Sequence of chain 25.E:
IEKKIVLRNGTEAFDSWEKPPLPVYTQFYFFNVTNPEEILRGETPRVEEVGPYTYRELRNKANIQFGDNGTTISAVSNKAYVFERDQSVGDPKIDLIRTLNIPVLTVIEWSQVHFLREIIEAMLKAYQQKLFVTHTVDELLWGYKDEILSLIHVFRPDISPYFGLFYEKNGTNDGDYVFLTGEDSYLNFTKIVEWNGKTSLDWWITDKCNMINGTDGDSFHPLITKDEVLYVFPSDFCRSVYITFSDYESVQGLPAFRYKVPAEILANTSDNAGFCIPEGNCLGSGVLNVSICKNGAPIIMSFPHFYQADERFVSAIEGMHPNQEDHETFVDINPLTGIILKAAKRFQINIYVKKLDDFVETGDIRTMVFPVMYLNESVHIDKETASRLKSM

A protein and the small-molecule ligand that binds it are described below.
Small molecule (SMILES): CC(=O)N[C@H]1[C@H](O[C@H]2[C@H](O)[C@@H](NC(C)=O)CO[C@@H]2CO)O[C@H](CO)[C@@H](O)[C@@H]1O

Binding-site contacts:
Ligand atom C3 contacts residue VAL94 of chain 25.E at 4.4 Å (hydrophobic).
Ligand atom N2 contacts residue TYR93 of chain 25.E at 3.3 Å (h-bond).
Ligand atom N2 contacts residue ASN182 of chain 25.E at 2.9 Å (h-bond).
Ligand atom C8 contacts residue TRP154 of chain 25.E at 3.6 Å (hydrophobic).
Ligand atom C7 contacts residue TYR93 of chain 25.E at 4.3 Å (hydrophobic).
Ligand atom O4 contacts residue VAL94 of chain 25.E at 3.7 Å.
Ligand atom O5 contacts residue ASN182 of chain 25.E at 2.4 Å (h-bond).
Ligand atom C8 contacts residue ASN182 of chain 25.E at 4.3 Å.
Ligand atom C7 contacts residue ASN182 of chain 25.E at 3.1 Å.
Ligand atom C2 contacts residue TYR93 of chain 25.E at 3.8 Å (hydrophobic).
Ligand atom C3 contacts residue TYR93 of chain 25.E at 3.8 Å (hydrophobic).
Ligand atom C8 contacts residue TYR93 of chain 25.E at 4.4 Å (hydrophobic).
Ligand atom O7 contacts residue LEU70 of chain 25.E at 3.7 Å.
Ligand atom O7 contacts residue VAL94 of chain 25.E at 3.5 Å.
Ligand atom C2 contacts residue VAL94 of chain 25.E at 4.3 Å (hydrophobic).
Ligand atom C5 contacts residue ASN182 of chain 25.E at 3.6 Å.
Ligand atom C3 contacts residue ASN182 of chain 25.E at 3.8 Å.
Ligand atom C2 contacts residue ASN182 of chain 25.E at 2.5 Å.
Ligand atom O7 contacts residue ASN182 of chain 25.E at 2.9 Å (h-bond).
Ligand atom C4 contacts residue ASN182 of chain 25.E at 4.3 Å.
Ligand atom O3 contacts residue VAL94 of chain 25.E at 4.5 Å.
Ligand atom O7 contacts residue TRP154 of chain 25.E at 4.5 Å.
Ligand atom C1 contacts residue ASN182 of chain 25.E at 1.4 Å.
Ligand atom C1 contacts residue TYR93 of chain 25.E at 3.8 Å (hydrophobic).
Ligand atom C8 contacts residue ASP150 of chain 25.E at 4.3 Å.
Ligand atom C7 contacts residue TRP154 of chain 25.E at 4.5 Å (hydrophobic).